Binding-site contacts:
Ligand atom C contacts residue ARG523 of chain 1.A at 3.9 Å.
Ligand atom N contacts residue PHE484 of chain 1.A at 4.4 Å.
Ligand atom CA contacts residue ASP732 of chain 1.A at 4.2 Å.
Ligand atom OXT contacts residue ARG523 of chain 1.A at 2.9 Å (salt-bridge).
Ligand atom C contacts residue SER688 of chain 1.A at 3.7 Å.
Ligand atom CA contacts residue PHE484 of chain 1.A at 4.0 Å (hydrophobic).
Ligand atom N contacts residue PRO516 of chain 1.A at 3.2 Å (h-bond).
Ligand atom O contacts residue SER688 of chain 1.A at 4.1 Å.
Ligand atom OXT contacts residue SER688 of chain 1.A at 3.0 Å (h-bond).
Ligand atom OXT contacts residue LEU517 of chain 1.A at 4.3 Å.
Ligand atom CA contacts residue SER688 of chain 1.A at 4.3 Å.
Ligand atom O contacts residue PHE484 of chain 1.A at 4.1 Å.
Ligand atom CA contacts residue TRP731 of chain 1.A at 3.8 Å (hydrophobic).
Ligand atom C contacts residue LEU517 of chain 1.A at 4.4 Å (hydrophobic).
Ligand atom C contacts residue THR518 of chain 1.A at 3.7 Å.
Ligand atom OXT contacts residue PHE484 of chain 1.A at 3.5 Å.
Ligand atom OXT contacts residue SER687 of chain 1.A at 3.8 Å.
Ligand atom N contacts residue ASP732 of chain 1.A at 3.2 Å (salt-bridge).
Ligand atom C contacts residue PHE484 of chain 1.A at 3.8 Å (hydrophobic).
Ligand atom CA contacts residue THR518 of chain 1.A at 3.9 Å.
Ligand atom N contacts residue PHE758 of chain 1.A at 3.9 Å.
Ligand atom C contacts residue PRO516 of chain 1.A at 3.9 Å (hydrophobic).
Ligand atom O contacts residue THR518 of chain 1.A at 2.5 Å (h-bond).
Ligand atom OXT contacts residue THR518 of chain 1.A at 4.4 Å.
Ligand atom N contacts residue THR518 of chain 1.A at 3.3 Å (h-bond).
Ligand atom O contacts residue ARG523 of chain 1.A at 3.7 Å.
Ligand atom O contacts residue LEU517 of chain 1.A at 3.3 Å.
Ligand atom N contacts residue TRP731 of chain 1.A at 4.3 Å.
Ligand atom O contacts residue PRO516 of chain 1.A at 3.3 Å (h-bond).
Ligand atom CA contacts residue PRO516 of chain 1.A at 3.9 Å (hydrophobic).

Sequence of chain 1.A:
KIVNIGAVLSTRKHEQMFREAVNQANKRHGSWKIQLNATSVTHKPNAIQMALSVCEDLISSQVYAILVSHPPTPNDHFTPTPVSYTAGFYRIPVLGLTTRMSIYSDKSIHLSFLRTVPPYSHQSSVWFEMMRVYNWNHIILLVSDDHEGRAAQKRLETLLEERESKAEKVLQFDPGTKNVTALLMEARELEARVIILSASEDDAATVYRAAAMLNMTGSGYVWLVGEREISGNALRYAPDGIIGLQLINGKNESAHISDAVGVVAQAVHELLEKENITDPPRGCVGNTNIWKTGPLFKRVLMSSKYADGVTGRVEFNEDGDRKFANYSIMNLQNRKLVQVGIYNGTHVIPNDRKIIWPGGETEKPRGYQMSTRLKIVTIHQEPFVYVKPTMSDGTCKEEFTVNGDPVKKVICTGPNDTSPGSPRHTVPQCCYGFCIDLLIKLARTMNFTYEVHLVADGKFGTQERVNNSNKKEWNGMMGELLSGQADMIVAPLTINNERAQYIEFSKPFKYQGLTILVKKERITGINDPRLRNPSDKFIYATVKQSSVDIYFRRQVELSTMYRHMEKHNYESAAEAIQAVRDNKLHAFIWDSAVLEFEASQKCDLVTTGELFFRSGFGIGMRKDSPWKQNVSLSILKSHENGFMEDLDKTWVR

The small molecule below binds the protein below.
Small molecule (SMILES): NCC(=O)O